A small-molecule ligand and the protein it binds are described below.
Small molecule (SMILES): C[C@H]1CCC[C@H](O)CCC/C=C/c2cc(O)cc(O)c2C(=O)O1

Binding-site contacts:
Ligand atom CAF contacts residue LEU135 of chain 1.A at 4.1 Å (hydrophobic).
Ligand atom OAD contacts residue TYR187 of chain 1.A at 3.4 Å.
Ligand atom CAH contacts residue TRP183 of chain 1.A at 3.8 Å (hydrophobic).
Ligand atom CAN contacts residue LEU135 of chain 1.A at 3.9 Å (hydrophobic).
Ligand atom CAK contacts residue LEU135 of chain 1.A at 4.1 Å (hydrophobic).
Ligand atom CAF contacts residue GOL1 of chain 1.D at 3.5 Å.
Ligand atom CAH contacts residue ILE191 of chain 1.A at 3.7 Å (hydrophobic).
Ligand atom CAO contacts residue VAL158 of chain 1.A at 3.6 Å (hydrophobic).
Ligand atom CAI contacts residue GOL1 of chain 1.D at 3.7 Å.
Ligand atom CAI contacts residue PRO128 of chain 1.A at 4.0 Å (hydrophobic).
Ligand atom CAL contacts residue MET154 of chain 1.A at 3.9 Å (hydrophobic).
Ligand atom CAU contacts residue TRP183 of chain 1.A at 3.6 Å (hydrophobic).
Ligand atom CAW contacts residue VAL158 of chain 1.A at 3.6 Å (hydrophobic).
Ligand atom CAQ contacts residue SER102 of chain 1.A at 2.6 Å.
Ligand atom CAS contacts residue SER102 of chain 1.A at 3.8 Å.
Ligand atom CAA contacts residue GLY32 of chain 1.A at 4.0 Å.
Ligand atom CAV contacts residue SER102 of chain 1.A at 3.5 Å.
Ligand atom OAB contacts residue TRP183 of chain 1.A at 3.8 Å.
Ligand atom OAC contacts residue GOL1 of chain 1.D at 3.8 Å.
Ligand atom OAC contacts residue PRO188 of chain 1.A at 3.3 Å.
Ligand atom CAG contacts residue SER102 of chain 1.A at 3.4 Å.
Ligand atom OAD contacts residue GLY32 of chain 1.A at 3.9 Å.
Ligand atom OAB contacts residue SER102 of chain 1.A at 2.8 Å (h-bond).
Ligand atom OAE contacts residue VAL158 of chain 1.A at 2.6 Å.
Ligand atom CAS contacts residue TRP183 of chain 1.A at 3.4 Å (hydrophobic).
Ligand atom CAT contacts residue TRP183 of chain 1.A at 3.9 Å (hydrophobic).
Ligand atom CAA contacts residue LEU33 of chain 1.A at 3.7 Å (hydrophobic).
Ligand atom OAC contacts residue PRO192 of chain 1.A at 3.1 Å.
Ligand atom CAJ contacts residue GOL1 of chain 1.D at 3.9 Å.
Ligand atom OAP contacts residue SER102 of chain 1.A at 2.9 Å (h-bond).
Ligand atom CAU contacts residue SER102 of chain 1.A at 2.9 Å.
Ligand atom CAT contacts residue SER102 of chain 1.A at 3.3 Å.
Ligand atom OAB contacts residue SER103 of chain 1.A at 3.4 Å (h-bond).
Ligand atom CAQ contacts residue TRP183 of chain 1.A at 3.9 Å (hydrophobic).
Ligand atom CAR contacts residue PRO188 of chain 1.A at 4.0 Å (hydrophobic).
Ligand atom CAR contacts residue TRP183 of chain 1.A at 4.1 Å (hydrophobic).
Ligand atom OAD contacts residue TRP183 of chain 1.A at 3.0 Å (h-bond).
Ligand atom OAB contacts residue GLY32 of chain 1.A at 2.9 Å (h-bond).
Ligand atom CAA contacts residue ASP31 of chain 1.A at 3.8 Å.
Ligand atom OAD contacts residue SER103 of chain 1.A at 3.2 Å (h-bond).

Sequence of chain 1.A:
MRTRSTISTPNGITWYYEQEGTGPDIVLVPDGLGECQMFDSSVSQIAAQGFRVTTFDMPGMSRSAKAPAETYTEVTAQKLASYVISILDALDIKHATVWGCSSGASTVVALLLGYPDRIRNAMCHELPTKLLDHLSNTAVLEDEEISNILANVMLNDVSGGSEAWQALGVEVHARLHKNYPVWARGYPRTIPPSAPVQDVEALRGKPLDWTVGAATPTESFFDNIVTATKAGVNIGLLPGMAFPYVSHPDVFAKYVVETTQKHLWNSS